This protein binds this small molecule.
Small molecule (SMILES): CC(=O)N[C@@H]1[C@@H](O)[C@H](O)[C@@H](CO)O[C@H]1O

Sequence of chain 1.B:
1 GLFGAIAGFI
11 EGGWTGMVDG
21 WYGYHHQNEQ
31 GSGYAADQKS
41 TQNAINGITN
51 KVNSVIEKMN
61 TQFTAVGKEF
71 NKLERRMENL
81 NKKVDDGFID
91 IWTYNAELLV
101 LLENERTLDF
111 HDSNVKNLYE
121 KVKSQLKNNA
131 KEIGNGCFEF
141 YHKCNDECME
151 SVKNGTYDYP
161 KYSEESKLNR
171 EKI

Binding-site contacts:
Ligand atom O5 contacts residue GLU150 of chain 1.B at 3.6 Å (salt-bridge).
Ligand atom C1 contacts residue GLU150 of chain 1.B at 4.2 Å.
Ligand atom O6 contacts residue SER151 of chain 1.B at 2.6 Å (h-bond).
Ligand atom N2 contacts residue ASN154 of chain 1.B at 2.7 Å (h-bond).
Ligand atom O5 contacts residue ASN154 of chain 1.B at 2.4 Å (h-bond).
Ligand atom C1 contacts residue ASN154 of chain 1.B at 1.4 Å.
Ligand atom C1 contacts residue SER151 of chain 1.B at 4.3 Å.
Ligand atom C5 contacts residue SER151 of chain 1.B at 4.1 Å.
Ligand atom C6 contacts residue GLU150 of chain 1.B at 4.2 Å.
Ligand atom O5 contacts residue THR156 of chain 1.B at 4.4 Å.
Ligand atom C7 contacts residue ASN154 of chain 1.B at 3.1 Å.
Ligand atom C3 contacts residue ASN154 of chain 1.B at 3.7 Å.
Ligand atom C6 contacts residue GLU147 of chain 1.B at 4.1 Å.
Ligand atom O5 contacts residue SER151 of chain 1.B at 3.6 Å.
Ligand atom C4 contacts residue ASN154 of chain 1.B at 4.2 Å.
Ligand atom C2 contacts residue ASN154 of chain 1.B at 2.3 Å.
Ligand atom C1 contacts residue THR156 of chain 1.B at 4.1 Å.
Ligand atom C5 contacts residue ASN154 of chain 1.B at 3.7 Å.
Ligand atom O7 contacts residue ASN154 of chain 1.B at 3.2 Å (h-bond).
Ligand atom C8 contacts residue ASN154 of chain 1.B at 4.3 Å.
Ligand atom O6 contacts residue GLU147 of chain 1.B at 3.1 Å (salt-bridge).
Ligand atom C6 contacts residue SER151 of chain 1.B at 3.9 Å.
Ligand atom O6 contacts residue GLU150 of chain 1.B at 3.0 Å.